Binding-site contacts:
Ligand atom C11 contacts residue ILE246 of chain 1.C at 4.0 Å (hydrophobic).
Ligand atom O14 contacts residue GLN280 of chain 1.C at 3.2 Å (h-bond).
Ligand atom C1 contacts residue PHE283 of chain 1.C at 3.7 Å (hydrophobic).
Ligand atom C13 contacts residue PHE283 of chain 1.C at 3.7 Å (hydrophobic).
Ligand atom C7 contacts residue GLN280 of chain 1.C at 3.5 Å.
Ligand atom C2 contacts residue ILE246 of chain 1.C at 4.0 Å (hydrophobic).
Ligand atom C9 contacts residue GLN280 of chain 1.C at 3.0 Å.
Ligand atom C13 contacts residue PHE250 of chain 1.C at 4.0 Å (hydrophobic).
Ligand atom N6 contacts residue LEU229 of chain 1.C at 3.5 Å.
Ligand atom N4 contacts residue LEU229 of chain 1.C at 3.9 Å.
Ligand atom C10 contacts residue PHE283 of chain 1.C at 3.6 Å (hydrophobic).
Ligand atom C16 contacts residue PHE250 of chain 1.C at 3.9 Å (hydrophobic).
Ligand atom C19 contacts residue LEU189 of chain 1.C at 3.8 Å (hydrophobic).
Ligand atom C22 contacts residue MET267 of chain 1.C at 3.8 Å (hydrophobic).
Ligand atom C8 contacts residue VAL232 of chain 1.C at 3.6 Å (hydrophobic).
Ligand atom C17 contacts residue PHE283 of chain 1.C at 3.8 Å (hydrophobic).
Ligand atom C13 contacts residue MET267 of chain 1.C at 4.0 Å (hydrophobic).
Ligand atom O14 contacts residue ILE246 of chain 1.C at 4.0 Å.
Ligand atom C11 contacts residue LEU229 of chain 1.C at 3.8 Å (hydrophobic).
Ligand atom C15 contacts residue LEU229 of chain 1.C at 3.8 Å (hydrophobic).
Ligand atom C10 contacts residue PHE250 of chain 1.C at 3.9 Å (hydrophobic).
Ligand atom C24 contacts residue HIS79 of chain 1.C at 4.0 Å.
Ligand atom C9 contacts residue PHE250 of chain 1.C at 3.7 Å (hydrophobic).
Ligand atom C10 contacts residue MET267 of chain 1.C at 3.7 Å (hydrophobic).
Ligand atom N5 contacts residue PHE283 of chain 1.C at 3.5 Å.
Ligand atom C11 contacts residue SER231 of chain 1.C at 3.4 Å.
Ligand atom C21 contacts residue HIS79 of chain 1.C at 3.8 Å.
Ligand atom C8 contacts residue ILE246 of chain 1.C at 3.9 Å (hydrophobic).
Ligand atom C8 contacts residue SER231 of chain 1.C at 4.0 Å.
Ligand atom C2 contacts residue PHE283 of chain 1.C at 3.8 Å (hydrophobic).
Ligand atom C8 contacts residue PHE283 of chain 1.C at 3.7 Å (hydrophobic).
Ligand atom C16 contacts residue ILE246 of chain 1.C at 3.9 Å (hydrophobic).
Ligand atom C9 contacts residue TYR247 of chain 1.C at 3.7 Å (hydrophobic).
Ligand atom N3 contacts residue PHE283 of chain 1.C at 3.4 Å.
Ligand atom N3 contacts residue PHE250 of chain 1.C at 4.0 Å.
Ligand atom C17 contacts residue MET267 of chain 1.C at 3.4 Å (hydrophobic).
Ligand atom N6 contacts residue TYR78 of chain 1.C at 3.6 Å (h-bond).
Ligand atom N5 contacts residue PHE250 of chain 1.C at 3.7 Å.
Ligand atom C11 contacts residue VAL232 of chain 1.C at 3.9 Å (hydrophobic).
Ligand atom C21 contacts residue PHE250 of chain 1.C at 3.7 Å (hydrophobic).

Sequence of chain 1.C:
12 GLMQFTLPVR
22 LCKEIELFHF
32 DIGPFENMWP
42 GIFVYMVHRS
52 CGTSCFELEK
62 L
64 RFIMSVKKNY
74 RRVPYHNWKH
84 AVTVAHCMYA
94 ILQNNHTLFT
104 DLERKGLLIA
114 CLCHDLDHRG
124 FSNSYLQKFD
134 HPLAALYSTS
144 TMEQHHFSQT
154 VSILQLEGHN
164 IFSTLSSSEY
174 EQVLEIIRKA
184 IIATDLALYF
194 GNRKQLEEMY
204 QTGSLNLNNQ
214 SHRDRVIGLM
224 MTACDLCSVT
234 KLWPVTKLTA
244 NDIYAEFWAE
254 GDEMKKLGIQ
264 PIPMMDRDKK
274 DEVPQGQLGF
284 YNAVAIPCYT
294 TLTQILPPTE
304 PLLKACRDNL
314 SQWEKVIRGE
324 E

This small molecule binds to this protein.
Small molecule (SMILES): O=C1CCN(c2ccccc2)N=C1c1ccnn1-c1ccccc1